Sequence of chain 1.E:
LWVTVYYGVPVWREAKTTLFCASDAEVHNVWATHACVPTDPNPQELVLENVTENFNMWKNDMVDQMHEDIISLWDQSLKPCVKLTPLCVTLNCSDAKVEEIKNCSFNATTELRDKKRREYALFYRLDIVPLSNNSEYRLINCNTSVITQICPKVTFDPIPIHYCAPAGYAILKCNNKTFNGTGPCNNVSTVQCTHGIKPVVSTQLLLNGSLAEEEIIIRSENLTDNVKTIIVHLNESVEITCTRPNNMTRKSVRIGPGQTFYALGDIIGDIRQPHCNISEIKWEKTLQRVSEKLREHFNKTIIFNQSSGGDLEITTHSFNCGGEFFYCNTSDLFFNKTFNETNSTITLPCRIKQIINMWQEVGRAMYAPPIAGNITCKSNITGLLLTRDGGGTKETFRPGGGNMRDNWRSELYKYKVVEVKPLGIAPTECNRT

The small molecule below binds the protein below.
Small molecule (SMILES): CC(=O)N[C@H]1[C@H](O[C@H]2[C@H](O)[C@@H](NC(C)=O)CO[C@@H]2CO)O[C@H](CO)[C@@H](O)[C@@H]1O

Binding-site contacts:
Ligand atom C4 contacts residue ASN121 of chain 1.E at 4.2 Å.
Ligand atom C2 contacts residue ASN121 of chain 1.E at 2.4 Å.
Ligand atom C1 contacts residue ASN121 of chain 1.E at 1.4 Å.
Ligand atom C7 contacts residue THR96 of chain 1.E at 4.1 Å.
Ligand atom C7 contacts residue ASN121 of chain 1.E at 3.7 Å.
Ligand atom C3 contacts residue ASN121 of chain 1.E at 3.8 Å.
Ligand atom N2 contacts residue ASN121 of chain 1.E at 2.9 Å (h-bond).
Ligand atom O5 contacts residue ASN121 of chain 1.E at 2.4 Å (h-bond).
Ligand atom C8 contacts residue ASN121 of chain 1.E at 4.0 Å.
Ligand atom C8 contacts residue ARG132 of chain 1.E at 3.5 Å.
Ligand atom C5 contacts residue ASN121 of chain 1.E at 3.7 Å.
Ligand atom C1 contacts residue ARG132 of chain 1.E at 4.3 Å.
Ligand atom O7 contacts residue THR96 of chain 1.E at 3.0 Å (h-bond).